Sequence of chain 1.S:
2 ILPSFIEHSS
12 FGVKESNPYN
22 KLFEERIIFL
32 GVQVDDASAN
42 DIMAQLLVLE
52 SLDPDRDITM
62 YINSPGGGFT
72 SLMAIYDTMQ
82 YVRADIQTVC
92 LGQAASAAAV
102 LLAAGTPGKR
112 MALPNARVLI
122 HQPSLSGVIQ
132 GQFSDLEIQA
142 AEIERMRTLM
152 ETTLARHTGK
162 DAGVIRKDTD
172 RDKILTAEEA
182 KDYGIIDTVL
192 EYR

Binding-site contacts:
Ligand atom CA contacts residue LEU111 of chain 1.W at 3.6 Å (hydrophobic).
Ligand atom C6 contacts residue GLY112 of chain 1.W at 3.8 Å.
Ligand atom O1 contacts residue AI41 of chain 1.KB at 3.7 Å.
Ligand atom O contacts residue HIS108 of chain 1.W at 3.0 Å (h-bond).
Ligand atom C5 contacts residue GLY112 of chain 1.W at 3.7 Å.
Ligand atom CD2 contacts residue SER55 of chain 1.W at 3.9 Å.
Ligand atom C6 contacts residue LEU111 of chain 1.W at 3.2 Å (hydrophobic).
Ligand atom C contacts residue LEU111 of chain 1.W at 3.9 Å (hydrophobic).
Ligand atom C4 contacts residue AI41 of chain 1.KB at 3.8 Å.
Ligand atom N contacts residue GLY54 of chain 1.W at 3.4 Å (h-bond).
Ligand atom CB contacts residue LEU111 of chain 1.W at 3.8 Å (hydrophobic).
Ligand atom OXT contacts residue GLY54 of chain 1.W at 3.3 Å (h-bond).
Ligand atom CA contacts residue GLY54 of chain 1.W at 3.7 Å.
Ligand atom OXT contacts residue SER83 of chain 1.W at 2.8 Å.
Ligand atom O contacts residue PRO110 of chain 1.W at 3.3 Å.
Ligand atom CB contacts residue MET84 of chain 1.W at 3.9 Å (hydrophobic).
Ligand atom CB contacts residue ILE56 of chain 1.W at 3.9 Å (hydrophobic).
Ligand atom C contacts residue ILE56 of chain 1.W at 3.8 Å (hydrophobic).
Ligand atom C5 contacts residue PHE128 of chain 1.W at 3.9 Å (hydrophobic).
Ligand atom CD2 contacts residue SER83 of chain 1.W at 3.3 Å.
Ligand atom C contacts residue SER83 of chain 1.W at 3.1 Å.
Ligand atom C5 contacts residue PHE134 of chain 1.S at 3.9 Å (hydrophobic).
Ligand atom O contacts residue SER83 of chain 1.W at 2.8 Å.
Ligand atom OXT contacts residue GLY53 of chain 1.W at 3.8 Å.
Ligand atom C3 contacts residue ILE131 of chain 1.W at 3.9 Å (hydrophobic).
Ligand atom O1 contacts residue ILE56 of chain 1.W at 3.1 Å (h-bond).
Ligand atom O1 contacts residue SER55 of chain 1.W at 3.8 Å.
Ligand atom CD2 contacts residue MET84 of chain 1.W at 3.9 Å (hydrophobic).
Ligand atom CB contacts residue GLY54 of chain 1.W at 3.9 Å.
Ligand atom OXT contacts residue MET84 of chain 1.W at 3.0 Å (h-bond).
Ligand atom O contacts residue LEU111 of chain 1.W at 2.8 Å (h-bond).
Ligand atom C4 contacts residue PHE134 of chain 1.S at 3.8 Å (hydrophobic).
Ligand atom CG contacts residue LEU111 of chain 1.W at 3.8 Å (hydrophobic).
Ligand atom CD2 contacts residue HIS108 of chain 1.W at 3.5 Å.
Ligand atom C4 contacts residue PHE128 of chain 1.W at 3.4 Å (hydrophobic).
Ligand atom CD1 contacts residue MET135 of chain 1.W at 3.4 Å (hydrophobic).
Ligand atom N contacts residue LEU111 of chain 1.W at 3.0 Å (h-bond).
Ligand atom N contacts residue ILE56 of chain 1.W at 3.5 Å.
Ligand atom C3 contacts residue AI41 of chain 1.KB at 3.6 Å.
Ligand atom C contacts residue MET84 of chain 1.W at 3.9 Å (hydrophobic).

Sequence of chain 1.W:
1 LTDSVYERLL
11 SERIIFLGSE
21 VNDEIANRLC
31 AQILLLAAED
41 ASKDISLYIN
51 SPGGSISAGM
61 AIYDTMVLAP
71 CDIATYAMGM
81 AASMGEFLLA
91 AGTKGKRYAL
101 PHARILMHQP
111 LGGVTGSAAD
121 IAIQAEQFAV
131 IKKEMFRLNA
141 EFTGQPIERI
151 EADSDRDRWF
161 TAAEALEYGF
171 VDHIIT

The small molecule below binds the protein below.
Small molecule (SMILES): CC(C)C[C@H](NC(=O)[C@H](CC(C)C)NC(=O)c1ccccc1)C(=O)O